Sequence of chain 41.C:
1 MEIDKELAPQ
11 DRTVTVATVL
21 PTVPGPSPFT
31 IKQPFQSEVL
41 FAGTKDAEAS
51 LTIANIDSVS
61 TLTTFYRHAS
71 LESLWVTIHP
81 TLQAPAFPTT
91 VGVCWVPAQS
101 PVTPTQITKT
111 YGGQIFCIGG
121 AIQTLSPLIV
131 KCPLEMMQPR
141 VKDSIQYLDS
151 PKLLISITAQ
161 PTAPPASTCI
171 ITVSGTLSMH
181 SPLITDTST

Binding-site contacts:
Ligand atom O2' contacts residue ARG12 of chain 42.D at 3.6 Å.
Ligand atom P contacts residue TYR111 of chain 42.D at 4.5 Å.
Ligand atom C4' contacts residue TRP75 of chain 41.C at 4.5 Å (hydrophobic).
Ligand atom O2' contacts residue ASP11 of chain 42.D at 3.5 Å.
Ligand atom O5' contacts residue LYS131 of chain 41.C at 3.3 Å.
Ligand atom O4' contacts residue ARG12 of chain 42.D at 4.0 Å.
Ligand atom C1' contacts residue ARG12 of chain 42.D at 3.9 Å.
Ligand atom O2' contacts residue THR13 of chain 42.D at 3.7 Å.
Ligand atom P contacts residue TRP75 of chain 41.C at 4.3 Å.
Ligand atom O2 contacts residue ARG12 of chain 42.D at 3.6 Å.
Ligand atom OP1 contacts residue THR176 of chain 41.C at 3.4 Å (h-bond).
Ligand atom C5' contacts residue ARG12 of chain 42.D at 4.3 Å.
Ligand atom OP1 contacts residue SER73 of chain 41.C at 3.2 Å (h-bond).
Ligand atom OP2 contacts residue SER73 of chain 41.C at 4.0 Å.
Ligand atom O3' contacts residue TRP75 of chain 41.C at 3.6 Å.
Ligand atom O5' contacts residue ARG12 of chain 42.D at 4.1 Å.
Ligand atom OP1 contacts residue TRP75 of chain 41.C at 3.9 Å.
Ligand atom O5' contacts residue TYR111 of chain 42.D at 4.4 Å.
Ligand atom OP1 contacts residue TYR111 of chain 42.D at 3.6 Å (h-bond).
Ligand atom O3' contacts residue THR13 of chain 42.D at 4.4 Å.
Ligand atom C5' contacts residue LYS131 of chain 41.C at 4.2 Å.
Ligand atom C2 contacts residue ARG12 of chain 42.D at 4.5 Å.
Ligand atom C4' contacts residue ARG12 of chain 42.D at 3.6 Å.
Ligand atom O2' contacts residue VAL14 of chain 42.D at 4.3 Å.
Ligand atom O2' contacts residue TYR111 of chain 42.D at 4.3 Å.
Ligand atom P contacts residue SER73 of chain 41.C at 4.1 Å.
Ligand atom OP1 contacts residue VAL14 of chain 42.D at 3.4 Å.

Sequence of chain 42.D:
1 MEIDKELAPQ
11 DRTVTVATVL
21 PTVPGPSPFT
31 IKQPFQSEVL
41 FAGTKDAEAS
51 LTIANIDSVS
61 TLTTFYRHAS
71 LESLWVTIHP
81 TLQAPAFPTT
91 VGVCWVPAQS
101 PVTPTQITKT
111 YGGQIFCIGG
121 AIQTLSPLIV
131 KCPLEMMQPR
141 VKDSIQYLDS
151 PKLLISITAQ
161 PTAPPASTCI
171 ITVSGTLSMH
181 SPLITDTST

A protein and the small-molecule ligand that binds it are described below.
Small molecule (SMILES): Nc1ccn([C@@H]2O[C@H](CO[P](=O)(O)O[C@H]3[C@@H](O)[C@H](n4ccc(N)nc4=O)O[C@@H]3CO[P](=O)(O)O[C@H]3[C@@H](O)[C@H](n4ccc(N)nc4=O)O[C@@H]3CO)[C@@H](O)[C@H]2O)c(=O)n1